The small molecule below binds the protein below.
Small molecule (SMILES): O=C(O)c1ccc2nc(N3CCC4(CC(OCc5c(-c6c(Cl)cccc6Cl)noc5C5CC5)C4)C3)sc2c1

Sequence of chain 1.C:
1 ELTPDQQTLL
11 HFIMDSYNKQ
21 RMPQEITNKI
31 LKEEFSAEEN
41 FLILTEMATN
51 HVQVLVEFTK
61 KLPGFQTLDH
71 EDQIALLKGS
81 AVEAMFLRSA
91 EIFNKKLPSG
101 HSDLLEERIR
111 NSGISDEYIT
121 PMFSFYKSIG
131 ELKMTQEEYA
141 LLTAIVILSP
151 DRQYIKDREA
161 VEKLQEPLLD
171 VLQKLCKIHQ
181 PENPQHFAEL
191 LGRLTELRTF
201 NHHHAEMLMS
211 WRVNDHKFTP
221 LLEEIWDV

Binding-site contacts:
Ligand atom C13 contacts residue ALA48 of chain 1.C at 3.7 Å (hydrophobic).
Ligand atom S1 contacts residue MET47 of chain 1.C at 3.2 Å.
Ligand atom CL2 contacts residue HIS204 of chain 1.C at 3.9 Å.
Ligand atom C6 contacts residue TYR126 of chain 1.C at 3.6 Å (hydrophobic).
Ligand atom C10 contacts residue LEU44 of chain 1.C at 3.7 Å (hydrophobic).
Ligand atom C26 contacts residue THR27 of chain 1.C at 3.7 Å.
Ligand atom C1 contacts residue PHE86 of chain 1.C at 3.8 Å (hydrophobic).
Ligand atom O4 contacts residue PRO98 of chain 1.C at 3.9 Å.
Ligand atom C11 contacts residue THR45 of chain 1.C at 3.5 Å.
Ligand atom C28 contacts residue HIS101 of chain 1.C at 3.8 Å.
Ligand atom O1 contacts residue TRP211 of chain 1.C at 3.4 Å.
Ligand atom C22 contacts residue ILE92 of chain 1.C at 3.7 Å (hydrophobic).
Ligand atom O1 contacts residue TRP226 of chain 1.C at 3.5 Å.
Ligand atom C15 contacts residue ALA48 of chain 1.C at 3.8 Å (hydrophobic).
Ligand atom O1 contacts residue HIS204 of chain 1.C at 3.8 Å.
Ligand atom S1 contacts residue LEU105 of chain 1.C at 3.6 Å.
Ligand atom C1 contacts residue TYR126 of chain 1.C at 3.6 Å (hydrophobic).
Ligand atom C13 contacts residue LEU44 of chain 1.C at 3.5 Å (hydrophobic).
Ligand atom C8 contacts residue TRP226 of chain 1.C at 3.8 Å (hydrophobic).
Ligand atom C24 contacts residue MET22 of chain 1.C at 3.8 Å (hydrophobic).
Ligand atom C12 contacts residue TRP211 of chain 1.C at 3.9 Å (hydrophobic).
Ligand atom C11 contacts residue LEU44 of chain 1.C at 3.5 Å (hydrophobic).
Ligand atom C5 contacts residue PHE86 of chain 1.C at 3.4 Å (hydrophobic).
Ligand atom C6 contacts residue SER89 of chain 1.C at 3.3 Å.
Ligand atom C28 contacts residue THR27 of chain 1.C at 3.5 Å.
Ligand atom C18 contacts residue MET47 of chain 1.C at 3.6 Å (hydrophobic).
Ligand atom C11 contacts residue PHE41 of chain 1.C at 3.9 Å (hydrophobic).
Ligand atom C10 contacts residue ALA48 of chain 1.C at 3.7 Å (hydrophobic).
Ligand atom O3 contacts residue HIS101 of chain 1.C at 2.8 Å (h-bond).
Ligand atom C24 contacts residue ILE92 of chain 1.C at 3.3 Å (hydrophobic).
Ligand atom CL2 contacts residue MET85 of chain 1.C at 3.4 Å.
Ligand atom N1 contacts residue HIS204 of chain 1.C at 3.4 Å (h-bond).
Ligand atom C6 contacts residue PHE86 of chain 1.C at 3.3 Å (hydrophobic).
Ligand atom O3 contacts residue ILE30 of chain 1.C at 3.7 Å.
Ligand atom C15 contacts residue MET47 of chain 1.C at 3.8 Å (hydrophobic).
Ligand atom N3 contacts residue ILE92 of chain 1.C at 3.8 Å.
Ligand atom C12 contacts residue THR45 of chain 1.C at 3.8 Å.
Ligand atom O3 contacts residue THR27 of chain 1.C at 3.7 Å.
Ligand atom C12 contacts residue PHE218 of chain 1.C at 3.6 Å (hydrophobic).
Ligand atom C4 contacts residue PHE86 of chain 1.C at 3.9 Å (hydrophobic).